The protein below binds the small molecule below.
Small molecule (SMILES): COc1ccc(OCc2ccc(COc3c(Cl)cccc3Cl)cc2)c(Cl)c1

Binding-site contacts:
Ligand atom C19 contacts residue LEU240 of chain 37.A at 3.8 Å (hydrophobic).
Ligand atom C21 contacts residue HIS207 of chain 37.A at 3.6 Å.
Ligand atom C17 contacts residue ALA24 of chain 37.C at 3.7 Å (hydrophobic).
Ligand atom O1 contacts residue ILE110 of chain 37.A at 3.7 Å.
Ligand atom C10 contacts residue TYR159 of chain 37.A at 3.5 Å (hydrophobic).
Ligand atom C17 contacts residue TYR159 of chain 37.A at 3.7 Å (hydrophobic).
Ligand atom O2 contacts residue VAL196 of chain 37.A at 3.4 Å.
Ligand atom C13 contacts residue ILE110 of chain 37.A at 3.7 Å (hydrophobic).
Ligand atom CL3 contacts residue PHE134 of chain 37.A at 3.8 Å.
Ligand atom C21 contacts residue SER128 of chain 37.A at 3.8 Å.
Ligand atom C7 contacts residue PHE237 of chain 37.A at 3.5 Å (hydrophobic).
Ligand atom C16 contacts residue TYR159 of chain 37.A at 3.8 Å (hydrophobic).
Ligand atom C7 contacts residue MET132 of chain 37.A at 3.3 Å (hydrophobic).
Ligand atom C9 contacts residue PHE237 of chain 37.A at 3.7 Å (hydrophobic).
Ligand atom O3 contacts residue PHE130 of chain 37.A at 3.6 Å.
Ligand atom CL3 contacts residue LEU240 of chain 37.A at 3.8 Å.
Ligand atom C6 contacts residue TYR112 of chain 37.A at 3.7 Å (hydrophobic).
Ligand atom C1 contacts residue TYR205 of chain 37.A at 3.8 Å (hydrophobic).
Ligand atom C12 contacts residue PHE134 of chain 37.A at 3.8 Å (hydrophobic).
Ligand atom C16 contacts residue ALA24 of chain 37.C at 3.8 Å (hydrophobic).
Ligand atom O3 contacts residue TYR112 of chain 37.A at 3.6 Å.
Ligand atom O1 contacts residue MET132 of chain 37.A at 3.7 Å.
Ligand atom C2 contacts residue PHE237 of chain 37.A at 3.6 Å (hydrophobic).
Ligand atom C3 contacts residue MET132 of chain 37.A at 3.7 Å (hydrophobic).
Ligand atom C5 contacts residue TYR112 of chain 37.A at 3.5 Å (hydrophobic).
Ligand atom CL2 contacts residue TYR159 of chain 37.A at 3.6 Å.
Ligand atom C11 contacts residue ILE110 of chain 37.A at 3.8 Å (hydrophobic).
Ligand atom O1 contacts residue PHE237 of chain 37.A at 3.8 Å.
Ligand atom C21 contacts residue TYR205 of chain 37.A at 3.8 Å (hydrophobic).
Ligand atom C8 contacts residue MET132 of chain 37.A at 3.4 Å (hydrophobic).
Ligand atom CL2 contacts residue ALA24 of chain 37.C at 3.5 Å.
Ligand atom C13 contacts residue PHE134 of chain 37.A at 3.7 Å (hydrophobic).
Ligand atom C13 contacts residue MET132 of chain 37.A at 3.4 Å (hydrophobic).
Ligand atom C12 contacts residue ILE110 of chain 37.A at 3.8 Å (hydrophobic).
Ligand atom CL2 contacts residue ILE25 of chain 37.C at 3.4 Å.
Ligand atom C14 contacts residue TYR159 of chain 37.A at 3.5 Å (hydrophobic).
Ligand atom C20 contacts residue ILE194 of chain 37.A at 3.8 Å (hydrophobic).
Ligand atom C4 contacts residue MET132 of chain 37.A at 3.8 Å (hydrophobic).
Ligand atom C20 contacts residue LEU240 of chain 37.A at 3.8 Å (hydrophobic).
Ligand atom C9 contacts residue VAL199 of chain 37.A at 3.6 Å (hydrophobic).

Sequence of chain 37.A:
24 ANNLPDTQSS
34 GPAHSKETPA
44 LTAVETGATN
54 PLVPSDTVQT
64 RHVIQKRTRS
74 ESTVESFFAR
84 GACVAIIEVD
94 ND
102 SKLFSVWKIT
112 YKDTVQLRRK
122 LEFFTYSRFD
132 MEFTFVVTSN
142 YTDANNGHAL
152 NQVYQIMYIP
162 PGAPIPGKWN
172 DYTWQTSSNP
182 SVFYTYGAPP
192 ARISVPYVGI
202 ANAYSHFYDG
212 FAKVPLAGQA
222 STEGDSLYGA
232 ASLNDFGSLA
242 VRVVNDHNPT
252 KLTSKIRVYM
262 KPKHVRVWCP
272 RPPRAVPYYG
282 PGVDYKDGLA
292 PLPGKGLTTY

Sequence of chain 37.C:
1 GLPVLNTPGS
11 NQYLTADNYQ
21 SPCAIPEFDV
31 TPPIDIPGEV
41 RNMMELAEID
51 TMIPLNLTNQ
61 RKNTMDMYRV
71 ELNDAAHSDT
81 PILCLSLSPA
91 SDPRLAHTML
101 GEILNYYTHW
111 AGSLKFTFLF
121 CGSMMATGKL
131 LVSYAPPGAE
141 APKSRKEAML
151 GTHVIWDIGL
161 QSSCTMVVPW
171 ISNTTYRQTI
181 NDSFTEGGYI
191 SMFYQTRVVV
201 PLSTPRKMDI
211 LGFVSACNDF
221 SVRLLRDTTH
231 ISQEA